A protein and the small-molecule ligand that binds it are described below.
Small molecule (SMILES): C[C@H](NC(=O)[C@H](CC1=NC=NC1)NC(=O)[C@H](CO)NC(=O)CN)C(=O)N[C@@H](CC1=c2ccccc2=NC1)C(=O)N[C@@H](CC(=O)O)C(=O)N[C@H](C(=O)N[C@@H](C)C(=O)N[C@H](C=O)CC(N)=O)[C@@H](C)O

Binding-site contacts:
Ligand atom CB contacts residue SER1 of chain 1.B at 3.7 Å.
Ligand atom O contacts residue SER1 of chain 1.B at 2.2 Å (h-bond).
Ligand atom O contacts residue ASN89 of chain 1.B at 3.5 Å (h-bond).
Ligand atom C contacts residue ASN89 of chain 1.B at 4.2 Å.
Ligand atom C contacts residue SER1 of chain 1.B at 1.3 Å.
Ligand atom OG1 contacts residue SER1 of chain 1.B at 3.2 Å.
Ligand atom CA contacts residue SER1 of chain 1.B at 2.4 Å.
Ligand atom O contacts residue SER1 of chain 1.B at 3.7 Å.
Ligand atom N contacts residue SER1 of chain 1.B at 3.1 Å (h-bond).
Ligand atom CB contacts residue ASN89 of chain 1.B at 4.3 Å.
Ligand atom O contacts residue SER1 of chain 1.B at 3.3 Å (h-bond).
Ligand atom CA contacts residue ASN89 of chain 1.B at 4.2 Å.
Ligand atom C contacts residue SER1 of chain 1.B at 3.4 Å.
Ligand atom ND1 contacts residue ASN89 of chain 1.B at 4.1 Å.

Sequence of chain 1.B:
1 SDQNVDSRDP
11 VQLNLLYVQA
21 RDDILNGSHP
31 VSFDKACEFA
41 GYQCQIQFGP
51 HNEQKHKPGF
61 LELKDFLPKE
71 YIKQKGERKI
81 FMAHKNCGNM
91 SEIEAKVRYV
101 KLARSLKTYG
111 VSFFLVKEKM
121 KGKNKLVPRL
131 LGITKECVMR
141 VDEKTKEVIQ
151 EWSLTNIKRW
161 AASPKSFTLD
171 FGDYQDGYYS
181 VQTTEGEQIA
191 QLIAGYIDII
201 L